Sequence of chain 1.B:
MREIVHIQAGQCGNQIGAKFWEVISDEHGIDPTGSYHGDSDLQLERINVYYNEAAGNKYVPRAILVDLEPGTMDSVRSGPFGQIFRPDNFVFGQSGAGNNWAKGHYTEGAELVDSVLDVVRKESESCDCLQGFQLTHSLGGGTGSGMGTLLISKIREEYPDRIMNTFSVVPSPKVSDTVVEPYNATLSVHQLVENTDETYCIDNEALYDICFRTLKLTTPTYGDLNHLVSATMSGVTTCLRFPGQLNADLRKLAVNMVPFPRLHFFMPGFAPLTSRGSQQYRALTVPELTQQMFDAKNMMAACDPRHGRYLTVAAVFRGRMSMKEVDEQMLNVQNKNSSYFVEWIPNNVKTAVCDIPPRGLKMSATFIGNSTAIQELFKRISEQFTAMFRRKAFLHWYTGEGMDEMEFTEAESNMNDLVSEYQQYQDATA

The protein below binds the small molecule below.
Small molecule (SMILES): CC[C@@H](C)[C@@H](NC(=O)[C@@H]1CCCCN1C)C(=O)N(C)[C@H](C[C@@H](OC(C)=O)c1nc(C(=O)N[C@@H](Cc2ccccc2)C[C@@H](C)C(=O)O)cs1)C(C)C

Binding-site contacts:
Ligand atom OBK contacts residue TYR222 of chain 1.B at 3.0 Å (h-bond).
Ligand atom CAG contacts residue PRO173 of chain 1.B at 3.8 Å (hydrophobic).
Ligand atom CBC contacts residue PRO325 of chain 1.C at 3.7 Å (hydrophobic).
Ligand atom CBQ contacts residue GDP1 of chain 1.M at 3.7 Å.
Ligand atom CAQ contacts residue PRO220 of chain 1.B at 3.7 Å (hydrophobic).
Ligand atom O contacts residue ASP177 of chain 1.B at 3.5 Å (salt-bridge).
Ligand atom CBU contacts residue ARG276 of chain 1.B at 3.4 Å.
Ligand atom CB contacts residue ASN329 of chain 1.C at 3.2 Å.
Ligand atom OAT contacts residue ASN329 of chain 1.C at 3.2 Å (h-bond).
Ligand atom CAV contacts residue PRO220 of chain 1.B at 3.4 Å (hydrophobic).
Ligand atom CAM contacts residue VAL353 of chain 1.C at 3.6 Å (hydrophobic).
Ligand atom CAX contacts residue VAL175 of chain 1.B at 3.7 Å (hydrophobic).
Ligand atom CAL contacts residue ASN329 of chain 1.C at 3.7 Å.
Ligand atom CBQ contacts residue GLN15 of chain 1.B at 3.8 Å.
Ligand atom OBV contacts residue GLY223 of chain 1.B at 3.5 Å.
Ligand atom NBG contacts residue THR221 of chain 1.B at 3.5 Å.
Ligand atom NAI contacts residue ASN329 of chain 1.C at 2.9 Å (h-bond).
Ligand atom OBV contacts residue ARG276 of chain 1.B at 2.9 Å (salt-bridge).
Ligand atom OBK contacts residue THR221 of chain 1.B at 3.2 Å.
Ligand atom CAR contacts residue TYR222 of chain 1.B at 3.6 Å (hydrophobic).
Ligand atom CAY contacts residue TYR222 of chain 1.B at 3.7 Å (hydrophobic).
Ligand atom CAX contacts residue LYS174 of chain 1.B at 3.7 Å.
Ligand atom NBG contacts residue TYR222 of chain 1.B at 3.2 Å (h-bond).
Ligand atom CBR contacts residue GDP1 of chain 1.M at 3.5 Å.
Ligand atom CBS contacts residue GLN15 of chain 1.B at 3.6 Å.
Ligand atom CAM contacts residue ILE355 of chain 1.C at 3.7 Å (hydrophobic).
Ligand atom CAA contacts residue ASP177 of chain 1.B at 3.3 Å.
Ligand atom OBW contacts residue THR221 of chain 1.B at 2.8 Å (h-bond).
Ligand atom CAJ contacts residue ASN329 of chain 1.C at 3.4 Å.
Ligand atom CAA contacts residue PHE351 of chain 1.C at 3.7 Å (hydrophobic).
Ligand atom CAG contacts residue LYS174 of chain 1.B at 3.4 Å.
Ligand atom CBR contacts residue TYR222 of chain 1.B at 3.6 Å (hydrophobic).
Ligand atom CAB contacts residue ASP177 of chain 1.B at 3.4 Å.
Ligand atom OBK contacts residue GLY223 of chain 1.B at 2.9 Å (h-bond).
Ligand atom CA contacts residue ASP177 of chain 1.B at 2.9 Å.
Ligand atom CBR contacts residue GLN15 of chain 1.B at 3.4 Å.
Ligand atom N contacts residue ASP177 of chain 1.B at 3.2 Å (salt-bridge).
Ligand atom C contacts residue ASP177 of chain 1.B at 3.7 Å.
Ligand atom CAG contacts residue ASP177 of chain 1.B at 3.1 Å.
Ligand atom OBW contacts residue ARG276 of chain 1.B at 3.4 Å (salt-bridge).

Sequence of chain 1.C:
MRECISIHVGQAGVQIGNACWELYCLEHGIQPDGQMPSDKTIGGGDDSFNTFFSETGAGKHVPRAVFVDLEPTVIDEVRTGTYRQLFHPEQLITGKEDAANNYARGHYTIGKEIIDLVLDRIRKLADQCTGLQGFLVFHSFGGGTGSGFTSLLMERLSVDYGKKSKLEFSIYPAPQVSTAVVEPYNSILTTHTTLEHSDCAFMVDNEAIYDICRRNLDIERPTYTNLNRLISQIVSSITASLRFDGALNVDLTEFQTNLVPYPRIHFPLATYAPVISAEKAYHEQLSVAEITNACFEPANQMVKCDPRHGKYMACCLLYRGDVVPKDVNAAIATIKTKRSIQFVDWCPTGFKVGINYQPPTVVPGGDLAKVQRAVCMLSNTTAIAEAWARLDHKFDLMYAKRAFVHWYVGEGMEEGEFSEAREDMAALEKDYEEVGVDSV